The small molecule below binds the protein below.
Small molecule (SMILES): Nc1nc2c(ncn2[C@@H]2O[C@H](CO[P](=O)(O)O[P](=O)(O)NP(=O)(O)O)[C@@H](O)[C@H]2O)c(=O)[nH]1

Binding-site contacts:
Ligand atom O1A contacts residue GLY209 of chain 1.G at 2.9 Å.
Ligand atom O2G contacts residue ALA230 of chain 1.G at 3.0 Å (h-bond).
Ligand atom N7 contacts residue ASN317 of chain 1.G at 3.1 Å (h-bond).
Ligand atom O3G contacts residue ALA230 of chain 1.G at 3.0 Å.
Ligand atom O1A contacts residue SER211 of chain 1.G at 3.0 Å (h-bond).
Ligand atom N3B contacts residue MG1 of chain 1.JA at 3.1 Å.
Ligand atom O3G contacts residue THR231 of chain 1.G at 2.1 Å (h-bond).
Ligand atom O1G contacts residue MG1 of chain 1.JA at 1.9 Å.
Ligand atom PB contacts residue LYS210 of chain 1.G at 3.0 Å.
Ligand atom C6 contacts residue LYS318 of chain 1.G at 3.1 Å.
Ligand atom O3A contacts residue GLY209 of chain 1.G at 2.9 Å (h-bond).
Ligand atom O3G contacts residue MG1 of chain 1.JA at 2.0 Å.
Ligand atom O3A contacts residue ASN207 of chain 1.G at 3.2 Å.
Ligand atom O1A contacts residue THR212 of chain 1.G at 3.1 Å (h-bond).
Ligand atom O2B contacts residue MG1 of chain 1.JA at 1.8 Å.
Ligand atom O2B contacts residue LYS210 of chain 1.G at 2.6 Å (salt-bridge).
Ligand atom O2B contacts residue SER211 of chain 1.G at 2.3 Å (h-bond).
Ligand atom O6 contacts residue LYS318 of chain 1.G at 3.1 Å.
Ligand atom PG contacts residue THR231 of chain 1.G at 3.1 Å.
Ligand atom O1B contacts residue ALA208 of chain 1.G at 2.3 Å (h-bond).
Ligand atom O6 contacts residue SER343 of chain 1.G at 2.9 Å.
Ligand atom O6 contacts residue ALA344 of chain 1.G at 2.4 Å (h-bond).
Ligand atom O2A contacts residue ALA230 of chain 1.G at 3.0 Å.
Ligand atom PG contacts residue MG1 of chain 1.JA at 2.5 Å.
Ligand atom N3B contacts residue ASN207 of chain 1.G at 3.0 Å (h-bond).
Ligand atom O1B contacts residue ASN207 of chain 1.G at 3.1 Å (h-bond).
Ligand atom O5' contacts residue ALA224 of chain 1.G at 3.1 Å.
Ligand atom O2A contacts residue ALA224 of chain 1.G at 3.2 Å.
Ligand atom O1B contacts residue GLY209 of chain 1.G at 2.5 Å (h-bond).
Ligand atom O1B contacts residue LYS210 of chain 1.G at 2.7 Å (salt-bridge).
Ligand atom C2 contacts residue GLN345 of chain 1.G at 3.2 Å.
Ligand atom PB contacts residue GLY209 of chain 1.G at 3.2 Å.
Ligand atom O6 contacts residue ASN317 of chain 1.G at 2.5 Å (h-bond).
Ligand atom N2 contacts residue ASP320 of chain 1.G at 2.1 Å (salt-bridge).
Ligand atom PB contacts residue MG1 of chain 1.JA at 2.9 Å.
Ligand atom N2 contacts residue GLN345 of chain 1.G at 3.0 Å (h-bond).
Ligand atom N3 contacts residue GLN345 of chain 1.G at 2.8 Å (h-bond).
Ligand atom C2 contacts residue ASP320 of chain 1.G at 3.0 Å.
Ligand atom N1 contacts residue SER343 of chain 1.G at 3.2 Å (h-bond).
Ligand atom O2G contacts residue THR231 of chain 1.G at 2.5 Å (h-bond).

Sequence of chain 1.G:
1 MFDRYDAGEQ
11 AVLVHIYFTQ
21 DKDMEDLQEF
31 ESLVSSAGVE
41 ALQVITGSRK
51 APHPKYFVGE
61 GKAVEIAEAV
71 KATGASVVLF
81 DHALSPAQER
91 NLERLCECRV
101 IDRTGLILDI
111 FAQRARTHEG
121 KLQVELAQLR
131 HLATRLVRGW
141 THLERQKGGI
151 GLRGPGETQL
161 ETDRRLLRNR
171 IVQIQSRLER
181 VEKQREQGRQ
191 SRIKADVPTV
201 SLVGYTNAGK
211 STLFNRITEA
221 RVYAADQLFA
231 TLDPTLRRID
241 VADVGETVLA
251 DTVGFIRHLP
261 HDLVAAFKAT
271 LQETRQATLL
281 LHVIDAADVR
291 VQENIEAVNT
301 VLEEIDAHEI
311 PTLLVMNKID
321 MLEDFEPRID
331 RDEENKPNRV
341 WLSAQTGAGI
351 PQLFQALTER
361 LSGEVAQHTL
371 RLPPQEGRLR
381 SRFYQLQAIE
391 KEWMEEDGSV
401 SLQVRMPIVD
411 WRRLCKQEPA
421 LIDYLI